The small molecule below binds the protein below.
Small molecule (SMILES): Nc1nc2c(ncn2[C@@H]2O[C@H](CO[P](=O)(O)O[P](=O)(O)NP(=O)(O)O)[C@@H](O)[C@H]2O)c(=O)[nH]1

Binding-site contacts:
Ligand atom O2B contacts residue LYS21 of chain 1.A at 3.3 Å (salt-bridge).
Ligand atom O2A contacts residue LYS35 of chain 1.A at 2.5 Å (salt-bridge).
Ligand atom N2 contacts residue LEU185 of chain 1.A at 3.6 Å.
Ligand atom O2B contacts residue THR22 of chain 1.A at 2.9 Å (h-bond).
Ligand atom O1G contacts residue GLY95 of chain 1.A at 3.4 Å (h-bond).
Ligand atom O4' contacts residue LYS149 of chain 1.A at 3.4 Å (salt-bridge).
Ligand atom O2G contacts residue THR22 of chain 1.A at 3.4 Å (h-bond).
Ligand atom O2A contacts residue MG1 of chain 1.E at 2.9 Å.
Ligand atom C2 contacts residue ASP151 of chain 1.A at 3.5 Å.
Ligand atom O6 contacts residue LEU185 of chain 1.A at 3.4 Å (h-bond).
Ligand atom C6 contacts residue ASP151 of chain 1.A at 3.6 Å.
Ligand atom O1G contacts residue MET44 of chain 1.A at 3.1 Å.
Ligand atom O6 contacts residue ALA184 of chain 1.A at 3.2 Å (h-bond).
Ligand atom O3A contacts residue GLY20 of chain 1.A at 3.5 Å.
Ligand atom O1A contacts residue THR22 of chain 1.A at 3.4 Å.
Ligand atom PB contacts residue MG1 of chain 1.E at 3.5 Å.
Ligand atom O6 contacts residue ASN148 of chain 1.A at 3.0 Å (h-bond).
Ligand atom N1 contacts residue ASP151 of chain 1.A at 2.8 Å (salt-bridge).
Ligand atom O3G contacts residue ASP18 of chain 1.A at 3.3 Å (salt-bridge).
Ligand atom N3B contacts residue MG1 of chain 1.E at 3.1 Å.
Ligand atom O1A contacts residue THR23 of chain 1.A at 2.8 Å (h-bond).
Ligand atom N1 contacts residue LEU185 of chain 1.A at 3.5 Å.
Ligand atom O2G contacts residue MG1 of chain 1.E at 3.2 Å.
Ligand atom O1B contacts residue ASP18 of chain 1.A at 3.2 Å (salt-bridge).
Ligand atom C2 contacts residue LEU185 of chain 1.A at 3.5 Å (hydrophobic).
Ligand atom N2 contacts residue VAL152 of chain 1.A at 3.2 Å.
Ligand atom N3B contacts residue ASP18 of chain 1.A at 3.3 Å (salt-bridge).
Ligand atom C6 contacts residue LYS149 of chain 1.A at 3.4 Å.
Ligand atom N2 contacts residue ASP151 of chain 1.A at 3.1 Å (salt-bridge).
Ligand atom C6 contacts residue LEU185 of chain 1.A at 3.5 Å (hydrophobic).
Ligand atom O2B contacts residue MG1 of chain 1.E at 2.9 Å.
Ligand atom O5' contacts residue THR23 of chain 1.A at 3.3 Å (h-bond).
Ligand atom O3G contacts residue GLY95 of chain 1.A at 3.0 Å (h-bond).
Ligand atom O3G contacts residue LYS21 of chain 1.A at 3.4 Å (salt-bridge).
Ligand atom O3A contacts residue ASP18 of chain 1.A at 3.5 Å (salt-bridge).
Ligand atom N7 contacts residue ASN148 of chain 1.A at 3.2 Å (h-bond).
Ligand atom O6 contacts residue ASP151 of chain 1.A at 3.4 Å (salt-bridge).
Ligand atom O1B contacts residue LYS21 of chain 1.A at 3.1 Å (salt-bridge).
Ligand atom O1A contacts residue TRP32 of chain 1.A at 3.5 Å.
Ligand atom O1B contacts residue GLY20 of chain 1.A at 3.2 Å (h-bond).

Sequence of chain 1.A:
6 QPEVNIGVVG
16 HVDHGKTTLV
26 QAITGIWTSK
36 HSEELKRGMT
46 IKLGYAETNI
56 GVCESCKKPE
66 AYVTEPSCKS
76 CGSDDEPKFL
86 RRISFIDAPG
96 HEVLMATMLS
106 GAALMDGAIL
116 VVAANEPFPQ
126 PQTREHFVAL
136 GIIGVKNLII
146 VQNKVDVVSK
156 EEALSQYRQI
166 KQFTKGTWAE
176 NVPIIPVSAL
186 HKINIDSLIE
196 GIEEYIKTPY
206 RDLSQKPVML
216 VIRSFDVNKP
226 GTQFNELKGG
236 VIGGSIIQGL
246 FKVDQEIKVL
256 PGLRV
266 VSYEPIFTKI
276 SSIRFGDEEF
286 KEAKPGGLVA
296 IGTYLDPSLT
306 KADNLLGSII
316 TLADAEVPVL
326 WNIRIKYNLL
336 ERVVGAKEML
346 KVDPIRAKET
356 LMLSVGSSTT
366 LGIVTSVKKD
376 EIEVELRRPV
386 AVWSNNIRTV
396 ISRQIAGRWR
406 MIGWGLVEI